The small molecule below binds the protein below.
Small molecule (SMILES): OC[C@H]1O[C@H](O)[C@@H](O)[C@@H](O)[C@@H]1O

Binding-site contacts:
Ligand atom C4 contacts residue GLU448 of chain 1.C at 3.0 Å.
Ligand atom O3 contacts residue TYR450 of chain 1.C at 3.6 Å.
Ligand atom O4 contacts residue TYR450 of chain 1.C at 2.9 Å.
Ligand atom O5 contacts residue BMA3 of chain 1.O at 3.0 Å (h-bond).
Ligand atom C2 contacts residue BMA3 of chain 1.O at 4.0 Å.
Ligand atom C3 contacts residue TYR450 of chain 1.C at 3.9 Å (hydrophobic).
Ligand atom C2 contacts residue GLU448 of chain 1.C at 4.1 Å.
Ligand atom C6 contacts residue BMA3 of chain 1.O at 3.9 Å.
Ligand atom O4 contacts residue GLU448 of chain 1.C at 2.8 Å (salt-bridge).
Ligand atom C3 contacts residue BMA3 of chain 1.O at 4.3 Å.
Ligand atom C3 contacts residue GLU448 of chain 1.C at 3.1 Å.
Ligand atom O2 contacts residue GLU448 of chain 1.C at 3.8 Å.
Ligand atom C5 contacts residue GLU448 of chain 1.C at 4.5 Å.
Ligand atom O3 contacts residue ARG476 of chain 1.C at 3.3 Å (salt-bridge).
Ligand atom O6 contacts residue BMA3 of chain 1.O at 2.6 Å (h-bond).
Ligand atom O3 contacts residue GLU448 of chain 1.C at 2.2 Å (salt-bridge).
Ligand atom C1 contacts residue BMA3 of chain 1.O at 3.1 Å.
Ligand atom C4 contacts residue TYR450 of chain 1.C at 4.1 Å (hydrophobic).
Ligand atom C5 contacts residue BMA3 of chain 1.O at 3.9 Å.

Sequence of chain 1.C:
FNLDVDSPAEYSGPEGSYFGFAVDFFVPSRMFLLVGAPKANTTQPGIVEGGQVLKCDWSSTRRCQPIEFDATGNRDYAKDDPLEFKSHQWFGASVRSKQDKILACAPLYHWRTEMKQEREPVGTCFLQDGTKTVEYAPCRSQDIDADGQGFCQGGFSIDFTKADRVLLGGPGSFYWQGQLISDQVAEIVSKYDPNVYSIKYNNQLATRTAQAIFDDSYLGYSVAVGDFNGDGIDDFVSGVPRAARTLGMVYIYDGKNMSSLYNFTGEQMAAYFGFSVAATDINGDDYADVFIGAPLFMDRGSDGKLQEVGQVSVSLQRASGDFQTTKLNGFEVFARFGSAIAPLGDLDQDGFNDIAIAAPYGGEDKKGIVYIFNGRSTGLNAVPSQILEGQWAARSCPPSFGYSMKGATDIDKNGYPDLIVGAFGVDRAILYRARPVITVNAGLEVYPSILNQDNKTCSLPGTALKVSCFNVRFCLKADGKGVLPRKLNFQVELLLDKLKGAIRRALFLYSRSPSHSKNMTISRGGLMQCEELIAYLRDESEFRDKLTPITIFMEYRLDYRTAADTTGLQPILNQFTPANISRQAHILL